Binding-site contacts:
Ligand atom O4 contacts residue LYS186 of chain 1.C at 2.7 Å (salt-bridge).
Ligand atom O2 contacts residue MG1 of chain 1.T at 4.2 Å.
Ligand atom O3 contacts residue ALA209 of chain 1.C at 3.8 Å.
Ligand atom C2 contacts residue ALA209 of chain 1.C at 3.8 Å (hydrophobic).
Ligand atom C2 contacts residue LYS186 of chain 1.C at 3.5 Å.
Ligand atom C2 contacts residue GLU188 of chain 1.C at 3.7 Å.
Ligand atom O2 contacts residue ALA209 of chain 1.C at 4.1 Å.
Ligand atom O3 contacts residue ASP212 of chain 1.C at 2.9 Å (salt-bridge).
Ligand atom C1 contacts residue THR244 of chain 1.C at 3.6 Å.
Ligand atom O3 contacts residue GLU188 of chain 1.C at 2.9 Å (salt-bridge).
Ligand atom C1 contacts residue GLY211 of chain 1.C at 3.7 Å.
Ligand atom O4 contacts residue GLU188 of chain 1.C at 3.2 Å (salt-bridge).
Ligand atom C1 contacts residue ARG210 of chain 1.C at 4.4 Å.
Ligand atom C1 contacts residue GLU188 of chain 1.C at 3.5 Å.
Ligand atom O3 contacts residue MG1 of chain 1.T at 2.2 Å.
Ligand atom O4 contacts residue ASP212 of chain 1.C at 4.1 Å.
Ligand atom O4 contacts residue ALA209 of chain 1.C at 4.2 Å.
Ligand atom O1 contacts residue THR244 of chain 1.C at 2.6 Å (h-bond).
Ligand atom O1 contacts residue MG1 of chain 1.T at 4.2 Å.
Ligand atom C1 contacts residue ALA209 of chain 1.C at 3.6 Å (hydrophobic).
Ligand atom O2 contacts residue THR244 of chain 1.C at 3.5 Å (h-bond).
Ligand atom O1 contacts residue ARG210 of chain 1.C at 3.5 Å (salt-bridge).
Ligand atom O1 contacts residue GLY211 of chain 1.C at 2.8 Å (h-bond).
Ligand atom O3 contacts residue GLY211 of chain 1.C at 3.8 Å.
Ligand atom O1 contacts residue ASP212 of chain 1.C at 3.9 Å.
Ligand atom C1 contacts residue MG1 of chain 1.T at 2.9 Å.
Ligand atom O1 contacts residue ALA209 of chain 1.C at 3.2 Å.
Ligand atom O2 contacts residue ARG87 of chain 1.C at 4.1 Å.
Ligand atom C2 contacts residue MG1 of chain 1.T at 3.0 Å.
Ligand atom C2 contacts residue THR244 of chain 1.C at 4.0 Å.
Ligand atom C1 contacts residue ASP212 of chain 1.C at 3.8 Å.
Ligand atom O2 contacts residue MET276 of chain 1.C at 4.2 Å.
Ligand atom O2 contacts residue LYS186 of chain 1.C at 3.6 Å.
Ligand atom O2 contacts residue MET207 of chain 1.C at 4.2 Å.
Ligand atom O4 contacts residue MG1 of chain 1.T at 2.2 Å.

This protein binds this small molecule.
Small molecule (SMILES): O=C([O-])C(=O)[O-]

Sequence of chain 1.C:
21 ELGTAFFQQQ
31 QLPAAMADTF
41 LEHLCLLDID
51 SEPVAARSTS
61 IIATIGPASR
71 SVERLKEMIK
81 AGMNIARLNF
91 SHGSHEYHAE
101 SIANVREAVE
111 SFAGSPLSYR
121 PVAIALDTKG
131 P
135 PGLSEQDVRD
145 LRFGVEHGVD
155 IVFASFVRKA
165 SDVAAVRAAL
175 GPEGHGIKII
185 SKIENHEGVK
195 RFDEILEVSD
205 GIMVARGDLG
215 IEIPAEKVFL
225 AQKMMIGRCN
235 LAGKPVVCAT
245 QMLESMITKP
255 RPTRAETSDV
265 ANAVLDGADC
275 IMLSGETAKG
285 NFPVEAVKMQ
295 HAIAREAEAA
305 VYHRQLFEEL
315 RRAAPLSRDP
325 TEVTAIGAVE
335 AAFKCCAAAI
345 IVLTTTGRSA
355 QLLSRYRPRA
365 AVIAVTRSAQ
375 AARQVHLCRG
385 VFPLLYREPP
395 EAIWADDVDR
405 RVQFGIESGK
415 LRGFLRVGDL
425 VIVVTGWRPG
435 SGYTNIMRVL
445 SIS